Binding-site contacts:
Ligand atom C5' contacts residue THR75 of chain 1.I at 3.8 Å.
Ligand atom N6 contacts residue LYS251 of chain 1.H at 3.3 Å (salt-bridge).
Ligand atom O2' contacts residue ASN250 of chain 1.H at 3.4 Å (h-bond).
Ligand atom N6 contacts residue ASP101 of chain 1.I at 3.6 Å (salt-bridge).
Ligand atom C2 contacts residue ALA253 of chain 1.H at 3.4 Å (hydrophobic).
Ligand atom O2G contacts residue GLU97 of chain 1.I at 3.5 Å (salt-bridge).
Ligand atom O3' contacts residue TYR265 of chain 1.I at 3.2 Å.
Ligand atom PB contacts residue MG1 of chain 1.CA at 3.6 Å.
Ligand atom O3A contacts residue GLY72 of chain 1.I at 3.6 Å.
Ligand atom O1A contacts residue THR74 of chain 1.I at 3.5 Å (h-bond).
Ligand atom N7 contacts residue LYS251 of chain 1.H at 3.7 Å.
Ligand atom O2B contacts residue GLY72 of chain 1.I at 3.4 Å (h-bond).
Ligand atom O3G contacts residue PHE218 of chain 1.H at 3.5 Å (h-bond).
Ligand atom O1A contacts residue THR75 of chain 1.I at 3.0 Å (h-bond).
Ligand atom C4 contacts residue TYR104 of chain 1.I at 3.8 Å (hydrophobic).
Ligand atom O2B contacts residue SER71 of chain 1.I at 3.5 Å (h-bond).
Ligand atom O2G contacts residue LYS251 of chain 1.H at 3.5 Å (salt-bridge).
Ligand atom O2' contacts residue PRO255 of chain 1.H at 3.2 Å.
Ligand atom C2 contacts residue ALA254 of chain 1.H at 3.5 Å (hydrophobic).
Ligand atom N1 contacts residue TYR104 of chain 1.I at 3.6 Å.
Ligand atom O1A contacts residue LYS73 of chain 1.I at 3.7 Å.
Ligand atom O2B contacts residue LYS73 of chain 1.I at 3.0 Å (salt-bridge).
Ligand atom C5' contacts residue GLY72 of chain 1.I at 3.7 Å.
Ligand atom O3A contacts residue SER70 of chain 1.I at 3.5 Å.
Ligand atom O3G contacts residue LYS249 of chain 1.H at 2.8 Å (salt-bridge).
Ligand atom N1 contacts residue ALA253 of chain 1.H at 3.5 Å.
Ligand atom PG contacts residue MG1 of chain 1.CA at 3.6 Å.
Ligand atom O2G contacts residue MG1 of chain 1.CA at 2.2 Å.
Ligand atom O4' contacts residue TYR104 of chain 1.I at 3.5 Å (h-bond).
Ligand atom C6 contacts residue ALA253 of chain 1.H at 3.7 Å (hydrophobic).
Ligand atom S1G contacts residue GLU97 of chain 1.I at 3.3 Å (salt-bridge).
Ligand atom O1B contacts residue THR74 of chain 1.I at 2.8 Å (h-bond).
Ligand atom N6 contacts residue TYR104 of chain 1.I at 3.5 Å.
Ligand atom N6 contacts residue ALA253 of chain 1.H at 3.6 Å.
Ligand atom C6 contacts residue TYR104 of chain 1.I at 3.4 Å (hydrophobic).
Ligand atom O3G contacts residue LYS251 of chain 1.H at 3.6 Å.
Ligand atom O3B contacts residue SER70 of chain 1.I at 3.0 Å (h-bond).
Ligand atom O1A contacts residue GLY72 of chain 1.I at 3.5 Å.
Ligand atom S1G contacts residue PHE218 of chain 1.H at 3.5 Å.
Ligand atom O1B contacts residue MG1 of chain 1.CA at 2.2 Å.

Sequence of chain 1.H:
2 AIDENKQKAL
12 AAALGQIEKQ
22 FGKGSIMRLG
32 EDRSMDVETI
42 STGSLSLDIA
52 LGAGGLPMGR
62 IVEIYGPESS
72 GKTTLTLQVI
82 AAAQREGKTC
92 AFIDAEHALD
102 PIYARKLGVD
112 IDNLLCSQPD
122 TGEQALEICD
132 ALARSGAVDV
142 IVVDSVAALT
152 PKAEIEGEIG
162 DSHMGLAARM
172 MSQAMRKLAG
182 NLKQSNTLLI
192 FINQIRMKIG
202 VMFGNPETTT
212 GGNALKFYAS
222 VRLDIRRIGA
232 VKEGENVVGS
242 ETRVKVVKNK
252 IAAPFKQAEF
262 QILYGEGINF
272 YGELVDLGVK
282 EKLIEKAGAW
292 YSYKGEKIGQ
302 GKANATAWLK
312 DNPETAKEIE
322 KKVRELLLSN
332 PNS

This small molecule binds to this protein.
Small molecule (SMILES): Nc1ncnc2c1ncn2[C@@H]1O[C@H](COP(=O)(O)OP(=O)(O)OP(O)(O)=S)[C@@H](O)[C@H]1O

Sequence of chain 1.I:
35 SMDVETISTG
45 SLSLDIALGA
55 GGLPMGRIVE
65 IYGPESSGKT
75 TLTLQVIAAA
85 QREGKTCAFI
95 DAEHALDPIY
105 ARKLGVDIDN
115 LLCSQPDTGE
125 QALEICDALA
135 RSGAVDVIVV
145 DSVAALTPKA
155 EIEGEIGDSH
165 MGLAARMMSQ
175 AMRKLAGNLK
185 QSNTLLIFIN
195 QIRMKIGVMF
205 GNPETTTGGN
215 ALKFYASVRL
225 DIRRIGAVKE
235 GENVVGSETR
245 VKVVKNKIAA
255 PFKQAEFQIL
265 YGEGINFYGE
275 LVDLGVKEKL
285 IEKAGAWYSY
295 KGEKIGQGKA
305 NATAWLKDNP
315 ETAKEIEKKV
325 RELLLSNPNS